Sequence of chain 1.A:
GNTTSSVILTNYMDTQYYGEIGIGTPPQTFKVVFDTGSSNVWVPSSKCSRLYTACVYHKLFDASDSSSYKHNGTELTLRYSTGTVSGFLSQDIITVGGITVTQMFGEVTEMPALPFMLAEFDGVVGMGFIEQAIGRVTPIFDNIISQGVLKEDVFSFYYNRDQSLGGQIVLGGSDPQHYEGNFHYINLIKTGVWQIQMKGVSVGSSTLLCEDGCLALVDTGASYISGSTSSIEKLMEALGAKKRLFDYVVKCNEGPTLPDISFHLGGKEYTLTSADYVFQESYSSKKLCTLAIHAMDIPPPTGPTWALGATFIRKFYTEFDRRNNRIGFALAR

The protein below binds the small molecule below.
Small molecule (SMILES): CC(=O)N[C@@H]1[C@@H](O)[C@H](O)[C@@H](CO)O[C@H]1O

Binding-site contacts:
Ligand atom C4 contacts residue ASN74 of chain 1.A at 4.3 Å.
Ligand atom C2 contacts residue THR76 of chain 1.A at 4.5 Å.
Ligand atom N2 contacts residue ASN74 of chain 1.A at 2.8 Å (h-bond).
Ligand atom C1 contacts residue MET106 of chain 1.A at 4.0 Å (hydrophobic).
Ligand atom C7 contacts residue ASN74 of chain 1.A at 3.4 Å.
Ligand atom C1 contacts residue THR76 of chain 1.A at 3.7 Å.
Ligand atom C1 contacts residue ASN74 of chain 1.A at 1.4 Å.
Ligand atom C6 contacts residue MET106 of chain 1.A at 4.4 Å (hydrophobic).
Ligand atom C8 contacts residue ASN74 of chain 1.A at 4.1 Å.
Ligand atom C2 contacts residue ASN74 of chain 1.A at 2.4 Å.
Ligand atom O5 contacts residue ASN74 of chain 1.A at 2.4 Å (h-bond).
Ligand atom O7 contacts residue ASN74 of chain 1.A at 3.8 Å.
Ligand atom O6 contacts residue LEU91 of chain 1.A at 4.2 Å.
Ligand atom O5 contacts residue LEU91 of chain 1.A at 4.3 Å.
Ligand atom N2 contacts residue THR76 of chain 1.A at 4.4 Å.
Ligand atom C3 contacts residue ASN74 of chain 1.A at 3.7 Å.
Ligand atom O5 contacts residue MET106 of chain 1.A at 3.4 Å.
Ligand atom O6 contacts residue GLY137 of chain 1.A at 3.7 Å.
Ligand atom O6 contacts residue VAL139 of chain 1.A at 4.0 Å.
Ligand atom C5 contacts residue ASN74 of chain 1.A at 3.7 Å.